The protein below binds the small molecule below.
Small molecule (SMILES): CC(=O)N[C@@H]1[C@@H](O)[C@H](O)[C@@H](CO)O[C@H]1O

Binding-site contacts:
Ligand atom C3 contacts residue ASN77 of chain 1.D at 3.8 Å.
Ligand atom C8 contacts residue ALA86 of chain 1.D at 4.1 Å (hydrophobic).
Ligand atom C3 contacts residue GLN89 of chain 1.D at 4.2 Å.
Ligand atom C1 contacts residue ASN77 of chain 1.D at 1.4 Å.
Ligand atom C7 contacts residue ALA86 of chain 1.D at 4.1 Å (hydrophobic).
Ligand atom C7 contacts residue ASN77 of chain 1.D at 3.3 Å.
Ligand atom O7 contacts residue ALA86 of chain 1.D at 3.2 Å.
Ligand atom N2 contacts residue ASN77 of chain 1.D at 2.9 Å (h-bond).
Ligand atom C6 contacts residue ASN80 of chain 1.D at 3.8 Å.
Ligand atom C8 contacts residue VAL87 of chain 1.D at 4.3 Å (hydrophobic).
Ligand atom C7 contacts residue GLN89 of chain 1.D at 3.2 Å.
Ligand atom O6 contacts residue LEU84 of chain 1.D at 3.8 Å.
Ligand atom O3 contacts residue GLN89 of chain 1.D at 3.1 Å (h-bond).
Ligand atom O7 contacts residue ASN77 of chain 1.D at 3.3 Å (h-bond).
Ligand atom C8 contacts residue ASN77 of chain 1.D at 4.4 Å.
Ligand atom C5 contacts residue ASN77 of chain 1.D at 3.6 Å.
Ligand atom C1 contacts residue ASN80 of chain 1.D at 3.5 Å.
Ligand atom O7 contacts residue GLN89 of chain 1.D at 3.4 Å (h-bond).
Ligand atom C4 contacts residue ASN77 of chain 1.D at 4.2 Å.
Ligand atom O5 contacts residue ASN80 of chain 1.D at 3.0 Å (h-bond).
Ligand atom C5 contacts residue ASN80 of chain 1.D at 3.6 Å.
Ligand atom C2 contacts residue ASN77 of chain 1.D at 2.4 Å.
Ligand atom C8 contacts residue GLN89 of chain 1.D at 3.5 Å.
Ligand atom O5 contacts residue LEU84 of chain 1.D at 4.0 Å.
Ligand atom O5 contacts residue ASN77 of chain 1.D at 2.3 Å (h-bond).
Ligand atom N2 contacts residue GLN89 of chain 1.D at 3.5 Å (h-bond).
Ligand atom C2 contacts residue GLN89 of chain 1.D at 4.1 Å.
Ligand atom C7 contacts residue VAL87 of chain 1.D at 3.9 Å (hydrophobic).
Ligand atom O7 contacts residue VAL87 of chain 1.D at 2.8 Å (h-bond).

Sequence of chain 1.D:
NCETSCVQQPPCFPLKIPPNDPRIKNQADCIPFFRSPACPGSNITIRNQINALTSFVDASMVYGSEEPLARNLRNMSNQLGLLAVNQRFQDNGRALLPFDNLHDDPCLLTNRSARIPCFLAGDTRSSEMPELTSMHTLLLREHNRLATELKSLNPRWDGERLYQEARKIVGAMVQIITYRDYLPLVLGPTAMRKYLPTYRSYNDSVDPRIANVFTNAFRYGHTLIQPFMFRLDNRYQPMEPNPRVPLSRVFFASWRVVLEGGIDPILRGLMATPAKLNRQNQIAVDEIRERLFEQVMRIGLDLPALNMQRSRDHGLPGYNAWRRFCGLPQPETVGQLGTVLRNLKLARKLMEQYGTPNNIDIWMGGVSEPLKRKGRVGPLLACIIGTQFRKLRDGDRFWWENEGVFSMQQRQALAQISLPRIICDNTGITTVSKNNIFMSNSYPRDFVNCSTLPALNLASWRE